Sequence of chain 1.C:
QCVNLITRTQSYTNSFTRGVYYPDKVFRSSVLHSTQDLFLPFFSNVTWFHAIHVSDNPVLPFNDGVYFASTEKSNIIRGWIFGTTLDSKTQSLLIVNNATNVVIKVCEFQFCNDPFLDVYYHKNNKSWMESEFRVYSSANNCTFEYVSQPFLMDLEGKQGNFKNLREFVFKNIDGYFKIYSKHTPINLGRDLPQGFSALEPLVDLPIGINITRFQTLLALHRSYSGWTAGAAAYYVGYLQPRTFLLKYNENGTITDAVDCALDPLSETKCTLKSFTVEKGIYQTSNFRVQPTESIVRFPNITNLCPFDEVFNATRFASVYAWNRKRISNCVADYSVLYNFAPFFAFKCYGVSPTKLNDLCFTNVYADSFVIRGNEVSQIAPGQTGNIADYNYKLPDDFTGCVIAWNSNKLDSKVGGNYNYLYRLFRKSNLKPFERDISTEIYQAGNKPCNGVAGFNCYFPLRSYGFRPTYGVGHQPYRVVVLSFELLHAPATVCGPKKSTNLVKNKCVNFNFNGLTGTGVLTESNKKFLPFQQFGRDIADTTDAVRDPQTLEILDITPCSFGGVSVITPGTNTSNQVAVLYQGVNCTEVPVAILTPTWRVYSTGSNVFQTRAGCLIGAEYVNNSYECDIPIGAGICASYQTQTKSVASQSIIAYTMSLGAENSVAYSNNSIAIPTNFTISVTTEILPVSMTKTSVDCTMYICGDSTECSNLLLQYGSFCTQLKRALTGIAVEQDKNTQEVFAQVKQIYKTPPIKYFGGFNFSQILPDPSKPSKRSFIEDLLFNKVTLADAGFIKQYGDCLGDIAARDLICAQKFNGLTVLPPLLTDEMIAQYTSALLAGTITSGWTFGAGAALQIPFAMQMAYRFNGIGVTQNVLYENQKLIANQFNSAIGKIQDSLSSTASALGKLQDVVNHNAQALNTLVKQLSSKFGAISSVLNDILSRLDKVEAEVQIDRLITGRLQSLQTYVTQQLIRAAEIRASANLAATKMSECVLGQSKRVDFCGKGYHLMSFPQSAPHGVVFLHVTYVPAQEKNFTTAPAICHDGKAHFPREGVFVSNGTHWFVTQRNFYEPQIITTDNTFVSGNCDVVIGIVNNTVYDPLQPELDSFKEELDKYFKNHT

The protein below binds the small molecule below.
Small molecule (SMILES): CC(=O)N[C@H]1[C@H](O[C@H]2[C@H](O)[C@@H](NC(C)=O)CO[C@@H]2CO)O[C@H](CO)[C@@H](O[C@H]2O[C@H](CO)[C@@H](O)[C@H](O)[C@@H]2O)[C@@H]1O

Binding-site contacts:
Ligand atom C8 contacts residue ASN1131 of chain 1.C at 4.3 Å.
Ligand atom C3 contacts residue ASN1131 of chain 1.C at 3.8 Å.
Ligand atom O7 contacts residue ASN1131 of chain 1.C at 3.4 Å (h-bond).
Ligand atom C5 contacts residue ASN1131 of chain 1.C at 3.8 Å.
Ligand atom C2 contacts residue ASN1131 of chain 1.C at 2.5 Å.
Ligand atom C1 contacts residue ASN1131 of chain 1.C at 1.5 Å.
Ligand atom C7 contacts residue ASN1131 of chain 1.C at 3.2 Å.
Ligand atom N2 contacts residue ASN1131 of chain 1.C at 2.8 Å (h-bond).
Ligand atom O5 contacts residue ASN1131 of chain 1.C at 2.5 Å (h-bond).
Ligand atom C4 contacts residue ASN1131 of chain 1.C at 4.3 Å.